Sequence of chain 1.C:
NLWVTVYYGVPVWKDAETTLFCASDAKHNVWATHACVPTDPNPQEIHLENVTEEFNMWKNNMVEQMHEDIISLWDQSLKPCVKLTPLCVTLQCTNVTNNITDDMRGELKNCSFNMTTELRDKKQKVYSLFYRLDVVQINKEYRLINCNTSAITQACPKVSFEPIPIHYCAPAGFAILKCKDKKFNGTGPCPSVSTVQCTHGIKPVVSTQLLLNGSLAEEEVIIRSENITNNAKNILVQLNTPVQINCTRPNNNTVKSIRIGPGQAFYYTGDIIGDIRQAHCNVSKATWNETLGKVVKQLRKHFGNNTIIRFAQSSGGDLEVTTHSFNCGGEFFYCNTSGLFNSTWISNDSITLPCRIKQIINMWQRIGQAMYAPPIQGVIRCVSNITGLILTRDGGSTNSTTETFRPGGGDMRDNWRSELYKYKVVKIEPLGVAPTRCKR

This small molecule binds to this protein.
Small molecule (SMILES): CC(=O)N[C@H]1[C@H](O[C@H]2[C@H](O)[C@@H](NC(C)=O)CO[C@@H]2CO)O[C@H](CO)[C@@H](O)[C@@H]1O

Binding-site contacts:
Ligand atom C7 contacts residue ASN299 of chain 1.C at 3.4 Å.
Ligand atom C8 contacts residue THR265 of chain 1.C at 3.6 Å.
Ligand atom C8 contacts residue ASN299 of chain 1.C at 4.3 Å.
Ligand atom C1 contacts residue ASN299 of chain 1.C at 1.5 Å.
Ligand atom C8 contacts residue ASN263 of chain 1.C at 3.4 Å.
Ligand atom C2 contacts residue ASN299 of chain 1.C at 2.5 Å.
Ligand atom C2 contacts residue HIS297 of chain 1.C at 4.0 Å.
Ligand atom O3 contacts residue HIS297 of chain 1.C at 4.5 Å.
Ligand atom N2 contacts residue HIS297 of chain 1.C at 3.1 Å (h-bond).
Ligand atom O7 contacts residue ARG410 of chain 1.C at 2.8 Å (salt-bridge).
Ligand atom O5 contacts residue SER379 of chain 1.C at 4.0 Å.
Ligand atom C5 contacts residue ASN299 of chain 1.C at 3.8 Å.
Ligand atom C4 contacts residue ASN299 of chain 1.C at 4.4 Å.
Ligand atom C7 contacts residue ASN263 of chain 1.C at 4.4 Å.
Ligand atom O7 contacts residue ASN299 of chain 1.C at 3.5 Å (h-bond).
Ligand atom C3 contacts residue HIS297 of chain 1.C at 4.0 Å.
Ligand atom C3 contacts residue ASN299 of chain 1.C at 3.9 Å.
Ligand atom C1 contacts residue THR381 of chain 1.C at 4.5 Å.
Ligand atom N2 contacts residue ASN299 of chain 1.C at 2.9 Å (h-bond).
Ligand atom C8 contacts residue HIS297 of chain 1.C at 3.8 Å.
Ligand atom C1 contacts residue HIS297 of chain 1.C at 4.4 Å.
Ligand atom O7 contacts residue ASN263 of chain 1.C at 4.3 Å.
Ligand atom O5 contacts residue ASN299 of chain 1.C at 2.5 Å (h-bond).
Ligand atom C7 contacts residue ARG410 of chain 1.C at 3.4 Å.
Ligand atom C8 contacts residue ARG410 of chain 1.C at 3.3 Å.
Ligand atom C7 contacts residue HIS297 of chain 1.C at 3.9 Å.